Sequence of chain 28.A:
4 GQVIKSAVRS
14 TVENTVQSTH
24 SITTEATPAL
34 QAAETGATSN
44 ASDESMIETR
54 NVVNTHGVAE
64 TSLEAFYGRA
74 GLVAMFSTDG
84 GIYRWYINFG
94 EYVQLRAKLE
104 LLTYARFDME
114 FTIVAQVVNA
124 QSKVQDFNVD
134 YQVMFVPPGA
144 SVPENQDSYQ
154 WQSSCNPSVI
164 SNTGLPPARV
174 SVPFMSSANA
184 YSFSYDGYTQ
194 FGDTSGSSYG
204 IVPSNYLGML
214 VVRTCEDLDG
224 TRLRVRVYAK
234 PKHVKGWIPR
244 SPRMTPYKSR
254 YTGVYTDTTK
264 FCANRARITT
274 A

Binding-site contacts:
Ligand atom CB contacts residue ASP150 of chain 28.A at 3.6 Å.
Ligand atom CB contacts residue GLU239 of chain 29.C at 4.0 Å.
Ligand atom O contacts residue TYR95 of chain 29.A at 3.6 Å.
Ligand atom SG contacts residue ALA241 of chain 29.C at 3.5 Å (h-bond).
Ligand atom SG contacts residue GLU239 of chain 29.C at 4.3 Å.
Ligand atom C contacts residue ASP150 of chain 28.A at 3.8 Å.
Ligand atom SG contacts residue GLY240 of chain 29.C at 4.0 Å.
Ligand atom CA contacts residue GLU239 of chain 29.C at 3.9 Å.
Ligand atom CA contacts residue GLY1 of chain 29.E at 2.4 Å.
Ligand atom CB contacts residue GLY1 of chain 29.E at 3.1 Å.
Ligand atom CA contacts residue TYR152 of chain 28.A at 3.8 Å (hydrophobic).
Ligand atom N contacts residue TYR152 of chain 28.A at 3.5 Å.
Ligand atom C contacts residue SER151 of chain 28.A at 3.9 Å.
Ligand atom CA contacts residue ASP150 of chain 28.A at 3.3 Å.
Ligand atom N contacts residue GLU239 of chain 29.C at 3.0 Å (salt-bridge).
Ligand atom C contacts residue GLN155 of chain 28.A at 4.2 Å.
Ligand atom CA contacts residue SER151 of chain 28.A at 4.0 Å.
Ligand atom SG contacts residue TYR95 of chain 29.A at 3.8 Å.
Ligand atom O contacts residue TYR152 of chain 28.A at 3.6 Å.
Ligand atom C contacts residue GLY1 of chain 29.E at 1.3 Å.
Ligand atom C contacts residue TYR95 of chain 29.A at 4.5 Å (hydrophobic).
Ligand atom C contacts residue TYR152 of chain 28.A at 3.6 Å (hydrophobic).
Ligand atom O contacts residue GLY1 of chain 29.E at 2.2 Å (h-bond).
Ligand atom O contacts residue GLN155 of chain 28.A at 3.0 Å (h-bond).
Ligand atom SG contacts residue GLY1 of chain 29.E at 4.2 Å.
Ligand atom C contacts residue MET78 of chain 29.A at 4.2 Å (hydrophobic).
Ligand atom N contacts residue GLN155 of chain 28.A at 4.3 Å.
Ligand atom N contacts residue GLY1 of chain 29.E at 3.7 Å.
Ligand atom O contacts residue LEU75 of chain 29.A at 4.4 Å.
Ligand atom SG contacts residue MET78 of chain 29.A at 3.8 Å.
Ligand atom N contacts residue GLN238 of chain 29.C at 3.8 Å.
Ligand atom N contacts residue ASP150 of chain 28.A at 4.4 Å.
Ligand atom CB contacts residue MET78 of chain 29.A at 3.9 Å (hydrophobic).

Sequence of chain 29.C:
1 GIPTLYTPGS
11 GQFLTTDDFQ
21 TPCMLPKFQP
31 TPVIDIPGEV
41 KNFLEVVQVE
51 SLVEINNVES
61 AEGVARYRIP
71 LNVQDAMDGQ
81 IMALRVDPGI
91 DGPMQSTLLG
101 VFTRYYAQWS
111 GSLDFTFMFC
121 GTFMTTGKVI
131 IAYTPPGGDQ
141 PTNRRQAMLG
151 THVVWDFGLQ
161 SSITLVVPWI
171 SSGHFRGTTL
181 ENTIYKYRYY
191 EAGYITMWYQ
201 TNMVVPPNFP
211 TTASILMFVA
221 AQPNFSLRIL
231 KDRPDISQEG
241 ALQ

The protein below binds the small molecule below.
Small molecule (SMILES): N[C@@H](CS)C(=O)O

Sequence of chain 29.A:
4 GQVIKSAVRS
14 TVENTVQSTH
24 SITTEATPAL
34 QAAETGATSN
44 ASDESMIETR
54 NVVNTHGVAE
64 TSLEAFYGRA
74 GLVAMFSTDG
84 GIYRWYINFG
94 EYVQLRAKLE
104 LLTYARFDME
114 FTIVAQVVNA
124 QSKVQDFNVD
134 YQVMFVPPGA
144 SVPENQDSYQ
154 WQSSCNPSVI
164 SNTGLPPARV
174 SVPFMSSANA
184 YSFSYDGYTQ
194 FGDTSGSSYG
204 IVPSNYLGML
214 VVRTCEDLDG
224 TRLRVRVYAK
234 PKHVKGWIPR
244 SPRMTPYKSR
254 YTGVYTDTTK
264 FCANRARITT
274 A